Binding-site contacts:
Ligand atom O3 contacts residue NAG1 of chain 5.T at 2.4 Å (h-bond).
Ligand atom O5 contacts residue ASN75 of chain 5.C at 2.1 Å (h-bond).
Ligand atom C5 contacts residue NAG1 of chain 5.T at 3.7 Å.
Ligand atom O6 contacts residue GLU46 of chain 5.D at 3.8 Å.
Ligand atom O5 contacts residue THR48 of chain 5.D at 4.0 Å.
Ligand atom O6 contacts residue NAG1 of chain 5.T at 4.1 Å.
Ligand atom O6 contacts residue CYS45 of chain 5.D at 3.4 Å (h-bond).
Ligand atom C7 contacts residue MET126 of chain 5.C at 3.8 Å (hydrophobic).
Ligand atom C6 contacts residue ASN75 of chain 5.C at 3.8 Å.
Ligand atom C6 contacts residue NAG1 of chain 5.T at 3.4 Å.
Ligand atom C5 contacts residue ASN75 of chain 5.C at 3.2 Å.
Ligand atom C6 contacts residue THR48 of chain 5.D at 4.4 Å.
Ligand atom C1 contacts residue ASN75 of chain 5.C at 1.3 Å.
Ligand atom C4 contacts residue NAG1 of chain 5.T at 2.9 Å.
Ligand atom C2 contacts residue ASN75 of chain 5.C at 2.6 Å.
Ligand atom O7 contacts residue MET126 of chain 5.C at 3.1 Å.
Ligand atom O7 contacts residue ASN75 of chain 5.C at 3.2 Å (h-bond).
Ligand atom C3 contacts residue NAG1 of chain 5.T at 3.3 Å.
Ligand atom C4 contacts residue ASN75 of chain 5.C at 4.0 Å.
Ligand atom C6 contacts residue CYS45 of chain 5.D at 4.4 Å (hydrophobic).
Ligand atom O4 contacts residue NAG1 of chain 5.T at 1.6 Å.
Ligand atom C8 contacts residue MET126 of chain 5.C at 3.7 Å (hydrophobic).
Ligand atom C8 contacts residue PHE98 of chain 5.C at 3.6 Å (hydrophobic).
Ligand atom C2 contacts residue NAG1 of chain 5.T at 4.1 Å.
Ligand atom N2 contacts residue ASN75 of chain 5.C at 3.0 Å (h-bond).
Ligand atom C8 contacts residue ASN75 of chain 5.C at 3.0 Å.
Ligand atom C3 contacts residue ASN75 of chain 5.C at 3.5 Å.
Ligand atom C7 contacts residue ASN75 of chain 5.C at 2.8 Å.
Ligand atom O6 contacts residue ASN75 of chain 5.C at 3.8 Å.
Ligand atom O6 contacts residue THR48 of chain 5.D at 4.0 Å.

Sequence of chain 5.D:
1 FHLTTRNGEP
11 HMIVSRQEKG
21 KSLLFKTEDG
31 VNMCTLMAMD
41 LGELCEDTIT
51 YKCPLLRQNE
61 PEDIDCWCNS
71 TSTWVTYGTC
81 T

Sequence of chain 5.C:
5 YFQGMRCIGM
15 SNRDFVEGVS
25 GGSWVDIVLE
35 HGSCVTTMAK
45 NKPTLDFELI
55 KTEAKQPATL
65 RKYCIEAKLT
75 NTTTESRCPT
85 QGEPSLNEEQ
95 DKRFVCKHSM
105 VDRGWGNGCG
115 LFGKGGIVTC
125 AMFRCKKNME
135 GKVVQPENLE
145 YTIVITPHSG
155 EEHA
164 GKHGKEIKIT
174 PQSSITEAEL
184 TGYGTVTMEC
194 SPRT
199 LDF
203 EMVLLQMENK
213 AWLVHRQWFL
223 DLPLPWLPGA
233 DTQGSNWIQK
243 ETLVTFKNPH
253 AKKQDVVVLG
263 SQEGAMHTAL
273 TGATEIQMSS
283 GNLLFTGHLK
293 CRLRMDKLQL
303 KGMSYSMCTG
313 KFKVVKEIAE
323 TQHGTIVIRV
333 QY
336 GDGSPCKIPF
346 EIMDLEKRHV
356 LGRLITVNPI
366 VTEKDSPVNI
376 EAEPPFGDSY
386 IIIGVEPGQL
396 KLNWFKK

The small molecule below binds the protein below.
Small molecule (SMILES): CC(=O)N[C@@H]1[C@@H](O)[C@H](O)[C@@H](CO)O[C@H]1O